Binding-site contacts:
Ligand atom O5 contacts residue ASN160 of chain 1.B at 2.4 Å (h-bond).
Ligand atom C2 contacts residue ASN160 of chain 1.B at 2.5 Å.
Ligand atom C7 contacts residue ASN160 of chain 1.B at 3.5 Å.
Ligand atom O5 contacts residue ASN163 of chain 1.B at 4.3 Å.
Ligand atom O6 contacts residue THR162 of chain 1.B at 3.1 Å (h-bond).
Ligand atom C1 contacts residue ASN160 of chain 1.B at 1.4 Å.
Ligand atom O7 contacts residue ASN160 of chain 1.B at 4.4 Å.
Ligand atom C3 contacts residue ASN160 of chain 1.B at 3.8 Å.
Ligand atom C6 contacts residue THR162 of chain 1.B at 3.9 Å.
Ligand atom C5 contacts residue ASN160 of chain 1.B at 3.7 Å.
Ligand atom O5 contacts residue THR162 of chain 1.B at 4.2 Å.
Ligand atom O6 contacts residue ASN163 of chain 1.B at 3.7 Å.
Ligand atom C8 contacts residue ASN160 of chain 1.B at 3.7 Å.
Ligand atom C5 contacts residue THR162 of chain 1.B at 4.2 Å.
Ligand atom N2 contacts residue ASN160 of chain 1.B at 2.9 Å (h-bond).
Ligand atom C4 contacts residue ASN160 of chain 1.B at 4.3 Å.

Sequence of chain 1.B:
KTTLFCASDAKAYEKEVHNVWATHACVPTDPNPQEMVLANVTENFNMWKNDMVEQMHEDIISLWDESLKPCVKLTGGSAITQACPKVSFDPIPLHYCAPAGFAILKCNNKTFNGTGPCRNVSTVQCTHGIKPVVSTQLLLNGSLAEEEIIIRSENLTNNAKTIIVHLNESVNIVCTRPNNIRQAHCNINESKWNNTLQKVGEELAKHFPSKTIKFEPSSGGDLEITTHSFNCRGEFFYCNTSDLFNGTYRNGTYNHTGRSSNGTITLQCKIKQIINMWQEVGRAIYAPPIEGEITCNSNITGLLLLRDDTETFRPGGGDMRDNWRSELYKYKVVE

The small molecule below binds the protein below.
Small molecule (SMILES): CC(=O)N[C@@H]1[C@@H](O)[C@H](O)[C@@H](CO)O[C@H]1O